Sequence of chain 1.A:
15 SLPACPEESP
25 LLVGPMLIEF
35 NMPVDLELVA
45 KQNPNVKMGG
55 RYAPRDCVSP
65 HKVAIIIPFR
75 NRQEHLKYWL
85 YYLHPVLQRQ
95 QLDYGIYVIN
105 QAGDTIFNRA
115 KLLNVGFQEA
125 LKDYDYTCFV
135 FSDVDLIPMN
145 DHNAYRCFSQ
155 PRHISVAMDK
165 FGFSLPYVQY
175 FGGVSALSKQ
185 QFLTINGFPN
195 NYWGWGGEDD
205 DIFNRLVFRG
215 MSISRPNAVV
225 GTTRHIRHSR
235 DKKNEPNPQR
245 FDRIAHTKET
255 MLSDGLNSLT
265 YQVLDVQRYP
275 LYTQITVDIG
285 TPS

A protein and the small-molecule ligand that binds it are described below.
Small molecule (SMILES): CC(=O)N[C@H]1[C@H](OC[C@H]2O[C@@H](O[C@H]3[C@H](O)[C@@H](O)[C@H](O)O[C@@H]3CO)[C@H](O)[C@@H](O[C@@H]3O[C@H](CO)[C@@H](O)[C@H](O[C@@H]4O[C@H](CO)[C@H](O)[C@H](O)[C@H]4O)[C@H]3NC(C)=O)[C@H]2O)O[C@H](CO)[C@@H](O)[C@@H]1O

Binding-site contacts:
Ligand atom C4 contacts residue GOL1 of chain 1.Q at 3.8 Å.
Ligand atom O3 contacts residue GOL1 of chain 1.Q at 3.3 Å.
Ligand atom C2 contacts residue PHE245 of chain 1.A at 3.9 Å (hydrophobic).
Ligand atom O5 contacts residue TRP199 of chain 1.A at 3.7 Å.
Ligand atom O4 contacts residue ASP203 of chain 1.A at 2.9 Å (salt-bridge).
Ligand atom O4 contacts residue GOL1 of chain 1.Q at 2.9 Å.
Ligand atom C8 contacts residue ASP204 of chain 1.A at 3.2 Å.
Ligand atom O4 contacts residue TRP199 of chain 1.A at 3.7 Å.
Ligand atom C1 contacts residue TYR171 of chain 1.A at 3.6 Å (hydrophobic).
Ligand atom O3 contacts residue GLY200 of chain 1.A at 3.6 Å.
Ligand atom O7 contacts residue TRP199 of chain 1.A at 3.8 Å.
Ligand atom O7 contacts residue ARG244 of chain 1.A at 2.7 Å (salt-bridge).
Ligand atom C3 contacts residue TYR171 of chain 1.A at 3.9 Å (hydrophobic).
Ligand atom O3 contacts residue PHE245 of chain 1.A at 3.6 Å.
Ligand atom O3 contacts residue GLY201 of chain 1.A at 2.9 Å (h-bond).
Ligand atom O3 contacts residue ARG244 of chain 1.A at 3.3 Å (salt-bridge).
Ligand atom O4 contacts residue PHE245 of chain 1.A at 3.9 Å.
Ligand atom C7 contacts residue ARG244 of chain 1.A at 3.7 Å.
Ligand atom O6 contacts residue TRP199 of chain 1.A at 3.6 Å.
Ligand atom O3 contacts residue ASP203 of chain 1.A at 2.6 Å (salt-bridge).
Ligand atom N2 contacts residue GLY201 of chain 1.A at 3.5 Å (h-bond).
Ligand atom O2 contacts residue PHE165 of chain 1.A at 3.9 Å.
Ligand atom O6 contacts residue PHE165 of chain 1.A at 3.6 Å.
Ligand atom C6 contacts residue PHE165 of chain 1.A at 3.4 Å (hydrophobic).
Ligand atom C3 contacts residue ASP203 of chain 1.A at 3.4 Å.
Ligand atom C7 contacts residue GLY201 of chain 1.A at 3.5 Å.
Ligand atom C1 contacts residue PHE245 of chain 1.A at 3.8 Å (hydrophobic).
Ligand atom O4 contacts residue ARG244 of chain 1.A at 3.1 Å (salt-bridge).
Ligand atom O6 contacts residue TRP199 of chain 1.A at 3.8 Å.
Ligand atom C5 contacts residue TYR174 of chain 1.A at 3.7 Å (hydrophobic).
Ligand atom C2 contacts residue TRP199 of chain 1.A at 3.8 Å (hydrophobic).
Ligand atom C8 contacts residue GLY201 of chain 1.A at 3.4 Å.
Ligand atom C7 contacts residue ASP204 of chain 1.A at 3.6 Å.
Ligand atom N2 contacts residue ASP204 of chain 1.A at 2.9 Å (salt-bridge).
Ligand atom O4 contacts residue TYR174 of chain 1.A at 3.4 Å.
Ligand atom O6 contacts residue PHE245 of chain 1.A at 3.8 Å.
Ligand atom O5 contacts residue PHE245 of chain 1.A at 3.4 Å.
Ligand atom C6 contacts residue TYR174 of chain 1.A at 3.6 Å (hydrophobic).
Ligand atom C4 contacts residue ASP203 of chain 1.A at 3.6 Å.
Ligand atom C4 contacts residue TRP199 of chain 1.A at 3.8 Å (hydrophobic).